A protein and the small-molecule ligand that binds it are described below.
Small molecule (SMILES): CC(=O)N[C@H]1[C@H](O[C@H]2[C@H](O)[C@@H](NC(C)=O)CO[C@@H]2CO)O[C@H](CO)[C@@H](O)[C@@H]1O

Sequence of chain 1.A:
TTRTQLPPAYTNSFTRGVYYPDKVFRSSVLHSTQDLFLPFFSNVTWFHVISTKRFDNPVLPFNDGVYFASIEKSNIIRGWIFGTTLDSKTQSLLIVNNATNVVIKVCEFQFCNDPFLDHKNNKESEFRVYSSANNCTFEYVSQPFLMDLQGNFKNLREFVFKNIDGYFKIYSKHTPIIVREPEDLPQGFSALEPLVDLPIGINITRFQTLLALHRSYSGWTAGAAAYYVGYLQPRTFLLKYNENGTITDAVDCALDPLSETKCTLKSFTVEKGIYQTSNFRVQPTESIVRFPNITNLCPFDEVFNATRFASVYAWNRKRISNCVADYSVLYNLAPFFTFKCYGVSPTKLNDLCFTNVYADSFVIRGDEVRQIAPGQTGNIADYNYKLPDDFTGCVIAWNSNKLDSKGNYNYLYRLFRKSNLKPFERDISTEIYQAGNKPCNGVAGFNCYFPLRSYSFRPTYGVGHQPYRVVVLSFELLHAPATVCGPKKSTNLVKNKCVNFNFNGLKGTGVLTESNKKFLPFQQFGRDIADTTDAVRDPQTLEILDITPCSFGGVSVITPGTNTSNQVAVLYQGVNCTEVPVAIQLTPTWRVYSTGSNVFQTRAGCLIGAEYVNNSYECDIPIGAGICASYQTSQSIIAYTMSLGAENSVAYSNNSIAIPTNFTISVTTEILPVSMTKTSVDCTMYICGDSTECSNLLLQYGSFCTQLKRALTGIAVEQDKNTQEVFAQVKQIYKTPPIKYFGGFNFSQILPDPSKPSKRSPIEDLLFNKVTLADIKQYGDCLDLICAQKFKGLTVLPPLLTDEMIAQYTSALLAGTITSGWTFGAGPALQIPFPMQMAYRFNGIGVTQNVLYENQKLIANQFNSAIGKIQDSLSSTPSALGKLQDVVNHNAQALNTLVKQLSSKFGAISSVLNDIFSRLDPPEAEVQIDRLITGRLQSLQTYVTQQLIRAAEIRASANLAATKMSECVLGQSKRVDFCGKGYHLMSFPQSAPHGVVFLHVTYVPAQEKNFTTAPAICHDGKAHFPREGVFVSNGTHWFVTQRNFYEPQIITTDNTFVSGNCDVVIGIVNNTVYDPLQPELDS

Binding-site contacts:
Ligand atom C3 contacts residue GLN1068 of chain 1.A at 4.2 Å.
Ligand atom C6 contacts residue GLN1068 of chain 1.A at 4.3 Å.
Ligand atom C8 contacts residue GLN923 of chain 1.A at 4.3 Å.
Ligand atom O7 contacts residue LEU919 of chain 1.A at 4.0 Å.
Ligand atom O7 contacts residue ASN714 of chain 1.A at 3.7 Å.
Ligand atom O3 contacts residue GLN1068 of chain 1.A at 2.8 Å (h-bond).
Ligand atom C3 contacts residue ASN714 of chain 1.A at 3.2 Å.
Ligand atom C1 contacts residue ASN714 of chain 1.A at 1.4 Å.
Ligand atom C4 contacts residue ASN714 of chain 1.A at 3.8 Å.
Ligand atom O3 contacts residue ASN714 of chain 1.A at 3.0 Å (h-bond).
Ligand atom C5 contacts residue LEU919 of chain 1.A at 4.3 Å (hydrophobic).
Ligand atom C1 contacts residue LEU919 of chain 1.A at 4.4 Å (hydrophobic).
Ligand atom O6 contacts residue PHE715 of chain 1.A at 3.9 Å.
Ligand atom O6 contacts residue ASN714 of chain 1.A at 3.3 Å (h-bond).
Ligand atom O5 contacts residue LEU919 of chain 1.A at 3.8 Å.
Ligand atom O5 contacts residue GLN923 of chain 1.A at 4.4 Å.
Ligand atom C7 contacts residue LEU919 of chain 1.A at 4.1 Å (hydrophobic).
Ligand atom N2 contacts residue ASN714 of chain 1.A at 3.7 Å.
Ligand atom O5 contacts residue ASN714 of chain 1.A at 2.5 Å (h-bond).
Ligand atom C7 contacts residue ASN714 of chain 1.A at 4.3 Å.
Ligand atom C2 contacts residue ASN714 of chain 1.A at 2.5 Å.
Ligand atom C8 contacts residue LEU919 of chain 1.A at 4.4 Å (hydrophobic).
Ligand atom C6 contacts residue ASN714 of chain 1.A at 3.1 Å.
Ligand atom O6 contacts residue GLN923 of chain 1.A at 3.4 Å (h-bond).
Ligand atom C5 contacts residue ASN714 of chain 1.A at 3.2 Å.